Binding-site contacts:
Ligand atom O3 contacts residue THR385 of chain 1.A at 4.3 Å.
Ligand atom C4 contacts residue THR385 of chain 1.A at 4.5 Å.
Ligand atom C1 contacts residue ASN378 of chain 1.A at 1.4 Å.
Ligand atom O4 contacts residue ARG158 of chain 1.A at 3.2 Å.
Ligand atom O6 contacts residue ASN378 of chain 1.A at 4.4 Å.
Ligand atom C1 contacts residue ARG158 of chain 1.A at 3.4 Å.
Ligand atom C1 contacts residue THR380 of chain 1.A at 4.4 Å.
Ligand atom C2 contacts residue ARG158 of chain 1.A at 4.3 Å.
Ligand atom C3 contacts residue ARG158 of chain 1.A at 3.8 Å.
Ligand atom O5 contacts residue ASN378 of chain 1.A at 2.4 Å (h-bond).
Ligand atom C8 contacts residue THR385 of chain 1.A at 3.8 Å.
Ligand atom N2 contacts residue ASN378 of chain 1.A at 2.9 Å (h-bond).
Ligand atom C2 contacts residue ASN378 of chain 1.A at 2.5 Å.
Ligand atom C7 contacts residue ASN378 of chain 1.A at 3.8 Å.
Ligand atom O5 contacts residue ASN381 of chain 1.A at 4.2 Å.
Ligand atom C2 contacts residue THR385 of chain 1.A at 4.2 Å.
Ligand atom C3 contacts residue ASN378 of chain 1.A at 3.8 Å.
Ligand atom C4 contacts residue ASN378 of chain 1.A at 4.3 Å.
Ligand atom C5 contacts residue ASN378 of chain 1.A at 3.7 Å.
Ligand atom O3 contacts residue ARG158 of chain 1.A at 3.8 Å.
Ligand atom O5 contacts residue THR385 of chain 1.A at 4.3 Å.
Ligand atom C8 contacts residue ASP386 of chain 1.A at 4.2 Å.
Ligand atom O5 contacts residue ARG158 of chain 1.A at 4.5 Å.
Ligand atom C8 contacts residue ASN378 of chain 1.A at 4.2 Å.
Ligand atom C4 contacts residue ARG158 of chain 1.A at 4.2 Å.

Sequence of chain 1.A:
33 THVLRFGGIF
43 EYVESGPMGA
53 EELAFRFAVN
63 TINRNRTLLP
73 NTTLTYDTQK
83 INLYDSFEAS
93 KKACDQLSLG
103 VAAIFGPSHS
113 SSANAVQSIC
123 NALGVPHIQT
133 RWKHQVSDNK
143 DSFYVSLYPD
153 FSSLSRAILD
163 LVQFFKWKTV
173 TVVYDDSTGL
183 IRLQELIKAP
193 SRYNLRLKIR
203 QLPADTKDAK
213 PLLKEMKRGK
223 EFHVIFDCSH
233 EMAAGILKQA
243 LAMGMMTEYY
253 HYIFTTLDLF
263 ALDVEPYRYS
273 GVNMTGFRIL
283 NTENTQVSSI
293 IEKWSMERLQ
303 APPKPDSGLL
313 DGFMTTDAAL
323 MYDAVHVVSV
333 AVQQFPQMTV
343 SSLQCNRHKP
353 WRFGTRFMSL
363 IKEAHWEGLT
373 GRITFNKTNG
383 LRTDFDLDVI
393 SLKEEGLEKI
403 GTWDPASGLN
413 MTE

This small molecule binds to this protein.
Small molecule (SMILES): CC(=O)N[C@H]1[C@H](O[C@H]2[C@H](O)[C@@H](NC(C)=O)CO[C@@H]2CO)O[C@H](CO)[C@@H](O[C@@H]2O[C@H](CO)[C@@H](O)[C@H](O)[C@@H]2O)[C@@H]1O